Sequence of chain 1.A:
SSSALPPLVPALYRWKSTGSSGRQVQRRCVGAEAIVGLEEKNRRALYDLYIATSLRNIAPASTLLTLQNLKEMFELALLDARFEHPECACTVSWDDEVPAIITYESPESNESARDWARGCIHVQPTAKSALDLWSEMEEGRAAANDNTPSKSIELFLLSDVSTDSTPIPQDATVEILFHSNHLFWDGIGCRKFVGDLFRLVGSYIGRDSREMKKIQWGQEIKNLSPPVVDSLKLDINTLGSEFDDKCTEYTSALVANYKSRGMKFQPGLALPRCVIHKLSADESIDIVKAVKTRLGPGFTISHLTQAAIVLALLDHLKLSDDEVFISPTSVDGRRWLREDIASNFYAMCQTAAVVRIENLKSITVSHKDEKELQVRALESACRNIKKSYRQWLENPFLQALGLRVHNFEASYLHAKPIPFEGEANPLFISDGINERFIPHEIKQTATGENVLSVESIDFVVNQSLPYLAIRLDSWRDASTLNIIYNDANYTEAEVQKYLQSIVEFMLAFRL

Binding-site contacts:
Ligand atom O6 contacts residue ILE281 of chain 1.A at 4.3 Å.
Ligand atom C5 contacts residue HIS282 of chain 1.A at 3.9 Å.
Ligand atom C1 contacts residue HIS282 of chain 1.A at 3.9 Å.
Ligand atom C3 contacts residue LYS283 of chain 1.A at 3.0 Å.
Ligand atom O6 contacts residue HIS282 of chain 1.A at 4.4 Å.
Ligand atom C5 contacts residue HIS282 of chain 1.A at 4.3 Å.
Ligand atom C5 contacts residue ILE281 of chain 1.A at 4.2 Å (hydrophobic).
Ligand atom C6 contacts residue GLN508 of chain 1.A at 3.4 Å.
Ligand atom O4 contacts residue LYS283 of chain 1.A at 3.4 Å (salt-bridge).
Ligand atom O5 contacts residue HIS282 of chain 1.A at 3.3 Å (h-bond).
Ligand atom O5 contacts residue HIS282 of chain 1.A at 4.2 Å.
Ligand atom O4 contacts residue LEU284 of chain 1.A at 3.3 Å.
Ligand atom C4 contacts residue GLU288 of chain 1.A at 3.2 Å.
Ligand atom C3 contacts residue HIS282 of chain 1.A at 3.6 Å.
Ligand atom C6 contacts residue ILE281 of chain 1.A at 3.5 Å (hydrophobic).
Ligand atom C2 contacts residue LYS283 of chain 1.A at 4.5 Å.
Ligand atom O4 contacts residue ILE281 of chain 1.A at 3.3 Å (h-bond).
Ligand atom O4 contacts residue HIS282 of chain 1.A at 3.0 Å (h-bond).
Ligand atom O6 contacts residue GLU288 of chain 1.A at 4.2 Å.
Ligand atom C6 contacts residue GLU288 of chain 1.A at 3.2 Å.
Ligand atom O2 contacts residue HIS282 of chain 1.A at 4.0 Å.
Ligand atom O4 contacts residue SER285 of chain 1.A at 3.6 Å.
Ligand atom C4 contacts residue ILE281 of chain 1.A at 3.7 Å (hydrophobic).
Ligand atom C4 contacts residue LEU284 of chain 1.A at 4.2 Å (hydrophobic).
Ligand atom C5 contacts residue GLU288 of chain 1.A at 3.4 Å.
Ligand atom C4 contacts residue LYS283 of chain 1.A at 3.5 Å.
Ligand atom C6 contacts residue HIS282 of chain 1.A at 3.3 Å.
Ligand atom C4 contacts residue SER285 of chain 1.A at 4.0 Å.
Ligand atom C2 contacts residue HIS282 of chain 1.A at 4.3 Å.
Ligand atom O3 contacts residue LYS283 of chain 1.A at 2.5 Å (salt-bridge).
Ligand atom O4 contacts residue GLU288 of chain 1.A at 2.3 Å (salt-bridge).
Ligand atom O6 contacts residue GLN508 of chain 1.A at 3.4 Å (h-bond).
Ligand atom C4 contacts residue HIS282 of chain 1.A at 3.8 Å.

The protein below binds the small molecule below.
Small molecule (SMILES): OC[C@H]1O[C@](CO)(O[C@H]2O[C@H](CO)[C@@H](O)[C@H](O)[C@H]2O)[C@@H](O)[C@@H]1O